Sequence of chain 1.B:
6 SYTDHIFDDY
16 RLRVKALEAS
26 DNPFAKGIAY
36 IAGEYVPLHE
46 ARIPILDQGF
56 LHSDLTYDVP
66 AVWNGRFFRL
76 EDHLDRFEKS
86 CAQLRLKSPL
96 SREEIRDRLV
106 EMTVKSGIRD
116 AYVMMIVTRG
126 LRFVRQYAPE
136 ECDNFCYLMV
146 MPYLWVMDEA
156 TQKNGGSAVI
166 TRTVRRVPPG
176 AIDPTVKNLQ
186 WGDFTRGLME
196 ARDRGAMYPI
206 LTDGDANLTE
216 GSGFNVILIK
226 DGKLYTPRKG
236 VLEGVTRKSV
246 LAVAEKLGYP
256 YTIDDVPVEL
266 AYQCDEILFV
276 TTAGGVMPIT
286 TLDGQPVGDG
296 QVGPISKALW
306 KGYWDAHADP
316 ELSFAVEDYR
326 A

The protein below binds the small molecule below.
Small molecule (SMILES): Cc1ncc(COP(=O)(O)O)c(CNCC(=O)O)c1O

Binding-site contacts:
Ligand atom N1 contacts residue PHE219 of chain 1.B at 3.6 Å (h-bond).
Ligand atom N1 contacts residue LEU237 of chain 1.B at 3.8 Å.
Ligand atom O contacts residue TYR117 of chain 1.B at 3.5 Å.
Ligand atom C6 contacts residue PHE219 of chain 1.B at 3.5 Å (hydrophobic).
Ligand atom N1 contacts residue GLU215 of chain 1.B at 2.9 Å (salt-bridge).
Ligand atom C2 contacts residue GLU215 of chain 1.B at 3.7 Å.
Ligand atom C2 contacts residue GLY218 of chain 1.B at 3.7 Å.
Ligand atom O3 contacts residue TYR62 of chain 1.B at 3.5 Å (h-bond).
Ligand atom OP1 contacts residue THR277 of chain 1.B at 2.6 Å (h-bond).
Ligand atom C4 contacts residue GLY218 of chain 1.B at 3.5 Å.
Ligand atom OP2 contacts residue GLY239 of chain 1.B at 3.6 Å.
Ligand atom N contacts residue LYS182 of chain 1.B at 3.0 Å (salt-bridge).
Ligand atom C4 contacts residue LYS182 of chain 1.B at 3.8 Å.
Ligand atom OP4 contacts residue GLY239 of chain 1.B at 3.6 Å.
Ligand atom C4 contacts residue LEU237 of chain 1.B at 3.8 Å (hydrophobic).
Ligand atom O3 contacts residue LYS182 of chain 1.B at 3.5 Å.
Ligand atom OP3 contacts residue ARG81 of chain 1.B at 2.8 Å (salt-bridge).
Ligand atom C2A contacts residue PHE189 of chain 1.B at 3.7 Å (hydrophobic).
Ligand atom P contacts residue VAL240 of chain 1.B at 3.6 Å.
Ligand atom OP2 contacts residue THR241 of chain 1.B at 2.7 Å (h-bond).
Ligand atom N contacts residue GLY218 of chain 1.B at 3.8 Å.
Ligand atom OP2 contacts residue VAL240 of chain 1.B at 3.2 Å (h-bond).
Ligand atom C4A contacts residue LYS182 of chain 1.B at 3.3 Å.
Ligand atom C3 contacts residue GLY218 of chain 1.B at 3.4 Å.
Ligand atom OXT contacts residue TYR117 of chain 1.B at 3.5 Å (h-bond).
Ligand atom P contacts residue THR277 of chain 1.B at 3.5 Å.
Ligand atom CA contacts residue LYS182 of chain 1.B at 3.2 Å.
Ligand atom C6 contacts residue GLU215 of chain 1.B at 3.7 Å.
Ligand atom C6 contacts residue ASN220 of chain 1.B at 3.6 Å.
Ligand atom P contacts residue THR241 of chain 1.B at 3.8 Å.
Ligand atom OP3 contacts residue VAL240 of chain 1.B at 2.9 Å (h-bond).
Ligand atom OP3 contacts residue GLY239 of chain 1.B at 3.6 Å.
Ligand atom C2 contacts residue PHE219 of chain 1.B at 3.7 Å (hydrophobic).
Ligand atom OP4 contacts residue LEU237 of chain 1.B at 3.5 Å.
Ligand atom C5 contacts residue LEU237 of chain 1.B at 3.7 Å (hydrophobic).
Ligand atom O3 contacts residue GLY218 of chain 1.B at 3.5 Å.
Ligand atom C2A contacts residue GLU215 of chain 1.B at 3.7 Å.
Ligand atom C5A contacts residue THR276 of chain 1.B at 3.8 Å.
Ligand atom O contacts residue ALA278 of chain 1.B at 3.3 Å.
Ligand atom C4A contacts residue THR276 of chain 1.B at 3.6 Å.